Binding-site contacts:
Ligand atom N contacts residue TYR60 of chain 4.A at 2.9 Å (h-bond).
Ligand atom O contacts residue ARG124 of chain 4.B at 3.4 Å (salt-bridge).
Ligand atom CD2 contacts residue TYR69 of chain 4.B at 4.0 Å (hydrophobic).
Ligand atom CA contacts residue TYR60 of chain 4.A at 3.7 Å (hydrophobic).
Ligand atom CB contacts residue ALA83 of chain 4.A at 3.4 Å (hydrophobic).
Ligand atom N contacts residue ALA83 of chain 4.A at 2.8 Å (h-bond).
Ligand atom CA contacts residue ALA83 of chain 4.A at 3.6 Å (hydrophobic).
Ligand atom CB contacts residue SER24 of chain 4.D at 3.2 Å.
Ligand atom O contacts residue ILE153 of chain 4.A at 4.1 Å.
Ligand atom CE contacts residue LEU145 of chain 4.A at 4.0 Å (hydrophobic).
Ligand atom N contacts residue LYS84 of chain 4.A at 3.7 Å.
Ligand atom CB contacts residue ARG124 of chain 4.B at 3.6 Å.
Ligand atom O contacts residue ARG124 of chain 4.B at 2.8 Å (salt-bridge).
Ligand atom O contacts residue ILE153 of chain 4.A at 3.9 Å.
Ligand atom NZ contacts residue LEU145 of chain 4.A at 4.0 Å.
Ligand atom OH contacts residue GLN30 of chain 4.E at 3.4 Å.
Ligand atom CA contacts residue ALA27 of chain 4.D at 4.0 Å (hydrophobic).
Ligand atom C contacts residue ILE153 of chain 4.A at 4.0 Å (hydrophobic).
Ligand atom C contacts residue ALA83 of chain 4.A at 3.5 Å (hydrophobic).
Ligand atom CE2 contacts residue TYR69 of chain 4.B at 3.5 Å (hydrophobic).
Ligand atom O contacts residue ALA83 of chain 4.A at 3.1 Å.
Ligand atom N contacts residue ARG124 of chain 4.B at 4.0 Å.
Ligand atom CB contacts residue ALA27 of chain 4.D at 3.3 Å (hydrophobic).
Ligand atom C contacts residue ARG124 of chain 4.B at 3.7 Å.
Ligand atom CB contacts residue TYR60 of chain 4.A at 3.2 Å (hydrophobic).
Ligand atom N contacts residue ALA83 of chain 4.A at 2.9 Å (h-bond).
Ligand atom N contacts residue ARG124 of chain 4.B at 3.1 Å (salt-bridge).
Ligand atom CA contacts residue ARG124 of chain 4.B at 3.6 Å.
Ligand atom C contacts residue ARG124 of chain 4.B at 3.0 Å.
Ligand atom CB contacts residue GLU58 of chain 4.A at 3.9 Å.
Ligand atom C contacts residue ALA27 of chain 4.D at 3.5 Å (hydrophobic).
Ligand atom CA contacts residue TYR60 of chain 4.A at 3.9 Å (hydrophobic).
Ligand atom CA contacts residue ARG124 of chain 4.B at 3.4 Å.
Ligand atom CA contacts residue ALA83 of chain 4.A at 3.5 Å (hydrophobic).
Ligand atom CG1 contacts residue ALA83 of chain 4.A at 3.6 Å (hydrophobic).
Ligand atom O contacts residue ALA27 of chain 4.D at 3.6 Å.
Ligand atom C contacts residue ALA83 of chain 4.A at 4.0 Å (hydrophobic).
Ligand atom CB contacts residue TYR28 of chain 4.D at 3.8 Å (hydrophobic).
Ligand atom CE2 contacts residue SER123 of chain 4.B at 3.8 Å.
Ligand atom C contacts residue TYR60 of chain 4.A at 3.9 Å (hydrophobic).

The small molecule below binds the protein below.
Small molecule (SMILES): CC[C@H](C)[C@H](NC(=O)[C@@H](N)CO)C(=O)NCC(=O)N[C@@H](C)C(=O)N[C@@H](Cc1ccc(O)cc1)C(=O)N[C@@H](CCCCN)C(=O)N[C@@H](CCC(N)=O)C(=O)N[C@@H](C)C=O

Sequence of chain 4.B:
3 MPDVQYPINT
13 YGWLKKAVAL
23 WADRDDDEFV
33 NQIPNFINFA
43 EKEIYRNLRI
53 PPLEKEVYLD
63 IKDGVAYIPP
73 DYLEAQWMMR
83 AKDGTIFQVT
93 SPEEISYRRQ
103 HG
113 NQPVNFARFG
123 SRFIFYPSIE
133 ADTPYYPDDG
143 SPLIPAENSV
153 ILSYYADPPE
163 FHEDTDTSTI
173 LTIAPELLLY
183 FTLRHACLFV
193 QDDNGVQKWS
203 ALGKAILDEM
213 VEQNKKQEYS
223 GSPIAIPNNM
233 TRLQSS

Sequence of chain 4.E:
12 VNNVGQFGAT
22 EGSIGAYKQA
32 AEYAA

Sequence of chain 4.D:
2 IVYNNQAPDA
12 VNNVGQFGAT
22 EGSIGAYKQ

Sequence of chain 4.A:
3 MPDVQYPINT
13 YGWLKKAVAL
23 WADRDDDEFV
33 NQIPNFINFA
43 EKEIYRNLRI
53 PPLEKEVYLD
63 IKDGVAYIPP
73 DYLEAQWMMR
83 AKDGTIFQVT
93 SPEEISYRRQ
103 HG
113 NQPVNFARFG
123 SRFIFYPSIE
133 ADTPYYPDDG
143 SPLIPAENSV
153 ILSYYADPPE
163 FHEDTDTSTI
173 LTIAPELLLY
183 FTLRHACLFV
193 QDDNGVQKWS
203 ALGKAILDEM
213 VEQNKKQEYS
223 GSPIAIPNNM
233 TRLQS